Sequence of chain 1.G:
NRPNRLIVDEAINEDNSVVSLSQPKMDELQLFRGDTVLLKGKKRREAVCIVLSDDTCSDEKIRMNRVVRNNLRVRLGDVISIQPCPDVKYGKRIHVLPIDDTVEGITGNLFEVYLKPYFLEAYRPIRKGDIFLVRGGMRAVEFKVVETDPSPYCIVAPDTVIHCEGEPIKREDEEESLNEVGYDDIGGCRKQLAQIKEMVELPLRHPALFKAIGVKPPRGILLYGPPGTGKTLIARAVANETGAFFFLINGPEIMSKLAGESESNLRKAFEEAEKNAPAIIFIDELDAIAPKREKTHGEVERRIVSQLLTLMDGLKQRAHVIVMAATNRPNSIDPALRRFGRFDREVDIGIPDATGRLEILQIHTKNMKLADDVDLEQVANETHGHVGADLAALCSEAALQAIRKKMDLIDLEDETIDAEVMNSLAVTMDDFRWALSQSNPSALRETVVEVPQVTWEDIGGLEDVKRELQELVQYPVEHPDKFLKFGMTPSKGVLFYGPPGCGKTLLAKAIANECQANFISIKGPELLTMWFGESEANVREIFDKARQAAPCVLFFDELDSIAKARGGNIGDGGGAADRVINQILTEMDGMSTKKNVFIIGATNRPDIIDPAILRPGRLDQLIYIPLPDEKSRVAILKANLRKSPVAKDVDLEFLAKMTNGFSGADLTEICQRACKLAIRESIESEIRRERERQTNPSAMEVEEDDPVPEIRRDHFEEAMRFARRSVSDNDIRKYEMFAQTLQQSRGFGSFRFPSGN

Binding-site contacts:
Ligand atom N3 contacts residue LEU253 of chain 1.B at 3.5 Å.
Ligand atom N7 contacts residue GLY248 of chain 1.B at 3.5 Å (h-bond).
Ligand atom C6 contacts residue ILE380 of chain 1.B at 3.5 Å (hydrophobic).
Ligand atom O1B contacts residue GLY248 of chain 1.B at 3.2 Å (h-bond).
Ligand atom O3A contacts residue GLY250 of chain 1.B at 3.1 Å (h-bond).
Ligand atom PG contacts residue MG1 of chain 1.Q at 3.7 Å.
Ligand atom O2A contacts residue THR252 of chain 1.B at 3.6 Å.
Ligand atom O2A contacts residue LYS251 of chain 1.B at 3.9 Å.
Ligand atom N6 contacts residue GLY207 of chain 1.B at 3.2 Å (h-bond).
Ligand atom N1 contacts residue GLY207 of chain 1.B at 3.6 Å.
Ligand atom C2 contacts residue ASP205 of chain 1.B at 3.3 Å.
Ligand atom O3G contacts residue LYS251 of chain 1.B at 3.6 Å (salt-bridge).
Ligand atom C5' contacts residue GLY248 of chain 1.B at 3.8 Å.
Ligand atom O2A contacts residue GLY250 of chain 1.B at 3.3 Å.
Ligand atom O1B contacts residue THR249 of chain 1.B at 2.9 Å (h-bond).
Ligand atom C8 contacts residue GLY248 of chain 1.B at 3.2 Å.
Ligand atom O3A contacts residue GLY248 of chain 1.B at 3.6 Å.
Ligand atom PB contacts residue GLY250 of chain 1.B at 3.5 Å.
Ligand atom C2 contacts residue LEU253 of chain 1.B at 3.6 Å (hydrophobic).
Ligand atom O2G contacts residue MG1 of chain 1.Q at 2.3 Å.
Ligand atom N7 contacts residue THR249 of chain 1.B at 3.5 Å (h-bond).
Ligand atom O1B contacts residue GLY250 of chain 1.B at 2.8 Å (h-bond).
Ligand atom C8 contacts residue ALA409 of chain 1.B at 3.5 Å (hydrophobic).
Ligand atom N7 contacts residue GLY408 of chain 1.B at 3.5 Å.
Ligand atom O2A contacts residue LEU253 of chain 1.B at 3.7 Å.
Ligand atom PB contacts residue THR249 of chain 1.B at 3.9 Å.
Ligand atom O3G contacts residue ASN348 of chain 1.B at 3.4 Å (h-bond).
Ligand atom PB contacts residue GLY248 of chain 1.B at 3.7 Å.
Ligand atom N1 contacts residue ILE380 of chain 1.B at 3.3 Å.
Ligand atom O2' contacts residue LEU253 of chain 1.B at 3.9 Å.
Ligand atom O4' contacts residue ALA409 of chain 1.B at 3.5 Å.
Ligand atom O1B contacts residue LYS251 of chain 1.B at 3.2 Å (salt-bridge).
Ligand atom C8 contacts residue GLY408 of chain 1.B at 3.5 Å.
Ligand atom O2B contacts residue MG1 of chain 1.Q at 3.6 Å.
Ligand atom N6 contacts residue THR249 of chain 1.B at 3.9 Å.
Ligand atom O2B contacts residue LYS251 of chain 1.B at 3.7 Å.
Ligand atom O3B contacts residue GLY248 of chain 1.B at 3.1 Å (h-bond).
Ligand atom O2B contacts residue THR252 of chain 1.B at 3.4 Å (h-bond).
Ligand atom N1 contacts residue ILE206 of chain 1.B at 3.9 Å.
Ligand atom N6 contacts residue ILE380 of chain 1.B at 3.4 Å.

This protein binds this small molecule.
Small molecule (SMILES): Nc1ncnc2c1ncn2[C@@H]1O[C@H](COP(=O)(O)OP(=O)(O)OP(O)(O)=S)[C@@H](O)[C@H]1O

Sequence of chain 1.B:
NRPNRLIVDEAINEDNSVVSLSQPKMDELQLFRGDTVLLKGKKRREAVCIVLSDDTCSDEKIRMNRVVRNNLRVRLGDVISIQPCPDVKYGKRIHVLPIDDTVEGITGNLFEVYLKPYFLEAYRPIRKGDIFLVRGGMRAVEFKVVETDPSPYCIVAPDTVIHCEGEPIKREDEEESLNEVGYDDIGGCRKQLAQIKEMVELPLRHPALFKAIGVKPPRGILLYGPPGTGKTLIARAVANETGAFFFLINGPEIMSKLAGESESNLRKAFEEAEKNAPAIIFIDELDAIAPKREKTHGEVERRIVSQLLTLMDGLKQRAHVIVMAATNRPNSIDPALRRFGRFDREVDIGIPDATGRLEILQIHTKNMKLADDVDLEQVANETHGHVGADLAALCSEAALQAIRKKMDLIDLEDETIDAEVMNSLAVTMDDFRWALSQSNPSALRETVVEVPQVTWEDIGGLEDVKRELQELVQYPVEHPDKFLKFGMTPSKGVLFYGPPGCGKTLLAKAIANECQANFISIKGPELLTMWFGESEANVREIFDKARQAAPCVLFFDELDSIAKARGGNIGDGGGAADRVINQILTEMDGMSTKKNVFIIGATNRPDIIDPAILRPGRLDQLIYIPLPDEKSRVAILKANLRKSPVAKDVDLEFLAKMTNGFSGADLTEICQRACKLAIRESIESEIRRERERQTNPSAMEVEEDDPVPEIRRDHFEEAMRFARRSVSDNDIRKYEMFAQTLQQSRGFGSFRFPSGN